Binding-site contacts:
Ligand atom C6 contacts residue PHE333 of chain 17.A at 3.7 Å (hydrophobic).
Ligand atom O5' contacts residue LEU328 of chain 17.A at 3.6 Å.
Ligand atom O2 contacts residue PRO334 of chain 17.A at 3.8 Å.
Ligand atom O3' contacts residue PHE333 of chain 17.A at 3.5 Å.
Ligand atom C2 contacts residue LEU328 of chain 17.A at 3.0 Å (hydrophobic).
Ligand atom OP2 contacts residue GLU102 of chain 17.A at 3.5 Å (salt-bridge).
Ligand atom OP2 contacts residue GLN252 of chain 17.A at 4.1 Å.
Ligand atom C7 contacts residue TYR336 of chain 17.A at 3.6 Å (hydrophobic).
Ligand atom OP2 contacts residue ARG391 of chain 17.A at 3.9 Å.
Ligand atom O4' contacts residue GLN252 of chain 17.A at 3.9 Å.
Ligand atom OP2 contacts residue PHE333 of chain 17.A at 3.3 Å.
Ligand atom O5' contacts residue GLN252 of chain 17.A at 3.1 Å (h-bond).
Ligand atom N1 contacts residue PHE333 of chain 17.A at 3.8 Å.
Ligand atom N3 contacts residue PRO334 of chain 17.A at 3.5 Å.
Ligand atom P contacts residue PHE333 of chain 17.A at 3.8 Å.
Ligand atom O5' contacts residue PHE333 of chain 17.A at 3.8 Å.
Ligand atom OP1 contacts residue GLN252 of chain 17.A at 3.7 Å.
Ligand atom O2 contacts residue LEU328 of chain 17.A at 2.2 Å.
Ligand atom O4 contacts residue PRO334 of chain 17.A at 3.7 Å.
Ligand atom C1' contacts residue PHE333 of chain 17.A at 3.1 Å (hydrophobic).
Ligand atom O4 contacts residue ALA259 of chain 17.A at 3.2 Å.
Ligand atom C4' contacts residue GLN252 of chain 17.A at 3.5 Å.
Ligand atom N1 contacts residue LEU328 of chain 17.A at 3.8 Å.
Ligand atom C4 contacts residue PRO334 of chain 17.A at 3.6 Å (hydrophobic).
Ligand atom C5' contacts residue GLN252 of chain 17.A at 3.4 Å.
Ligand atom C6 contacts residue GLY98 of chain 17.A at 4.1 Å.
Ligand atom O4 contacts residue GLY98 of chain 17.A at 2.8 Å (h-bond).
Ligand atom O4' contacts residue LEU328 of chain 17.A at 3.0 Å.
Ligand atom O4' contacts residue PRO334 of chain 17.A at 4.0 Å.
Ligand atom C4' contacts residue LEU328 of chain 17.A at 4.1 Å (hydrophobic).
Ligand atom C5' contacts residue PHE333 of chain 17.A at 3.2 Å (hydrophobic).
Ligand atom C3' contacts residue PHE333 of chain 17.A at 3.8 Å (hydrophobic).
Ligand atom C1' contacts residue LEU328 of chain 17.A at 3.9 Å (hydrophobic).
Ligand atom C4 contacts residue GLY98 of chain 17.A at 3.2 Å.
Ligand atom C5 contacts residue GLY98 of chain 17.A at 2.9 Å.
Ligand atom C2' contacts residue PHE333 of chain 17.A at 2.9 Å (hydrophobic).
Ligand atom C2 contacts residue PRO334 of chain 17.A at 3.7 Å (hydrophobic).
Ligand atom OP1 contacts residue ARG391 of chain 17.A at 3.8 Å.
Ligand atom N3 contacts residue LEU328 of chain 17.A at 3.9 Å.
Ligand atom C2' contacts residue LEU328 of chain 17.A at 3.7 Å (hydrophobic).

Sequence of chain 17.A:
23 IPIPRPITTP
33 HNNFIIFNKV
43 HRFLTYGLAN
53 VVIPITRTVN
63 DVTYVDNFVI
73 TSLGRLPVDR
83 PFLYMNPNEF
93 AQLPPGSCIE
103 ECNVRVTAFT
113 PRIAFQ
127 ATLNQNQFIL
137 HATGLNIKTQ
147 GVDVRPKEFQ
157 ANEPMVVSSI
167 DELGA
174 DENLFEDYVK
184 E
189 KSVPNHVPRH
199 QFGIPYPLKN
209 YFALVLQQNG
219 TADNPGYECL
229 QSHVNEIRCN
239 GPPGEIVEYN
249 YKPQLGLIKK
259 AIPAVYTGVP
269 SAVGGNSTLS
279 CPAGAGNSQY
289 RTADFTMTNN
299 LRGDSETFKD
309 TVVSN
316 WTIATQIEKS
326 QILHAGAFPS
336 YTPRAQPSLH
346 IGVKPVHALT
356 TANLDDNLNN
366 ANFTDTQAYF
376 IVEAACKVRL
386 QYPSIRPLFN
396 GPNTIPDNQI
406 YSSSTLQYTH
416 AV

A small-molecule ligand and the protein it binds are described below.
Small molecule (SMILES): Cc1cn([C@H]2C[C@H](O[P](=O)(O)OC[C@H]3O[C@@H](n4cc(C)c(=O)[nH]c4=O)C[C@@H]3O)[C@@H](CO[P](=O)(O)O[C@H]3C[C@H](n4ccc(=O)[nH]c4=O)O[C@@H]3COP(=O)=O)O2)c(=O)[nH]c1=O